Sequence of chain 1.B:
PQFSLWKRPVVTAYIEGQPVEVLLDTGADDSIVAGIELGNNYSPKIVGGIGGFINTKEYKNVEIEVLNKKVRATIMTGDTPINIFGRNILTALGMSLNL

The protein below binds the small molecule below.
Small molecule (SMILES): CC(C)CN(C[C@@H](O)[C@H](Cc1ccccc1)NC(=O)O[C@H]1CO[C@H]2OCC[C@H]21)S(=O)(=O)c1ccc2c(c1)OCO2

Sequence of chain 1.A:
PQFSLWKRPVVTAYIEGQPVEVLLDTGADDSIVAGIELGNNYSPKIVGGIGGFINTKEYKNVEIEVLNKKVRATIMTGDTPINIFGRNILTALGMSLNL

Binding-site contacts:
Ligand atom C36 contacts residue GLY49 of chain 1.B at 3.6 Å.
Ligand atom O26 contacts residue ASP29 of chain 1.B at 3.2 Å (salt-bridge).
Ligand atom C17 contacts residue ASP25 of chain 1.A at 3.3 Å.
Ligand atom C31 contacts residue GLY48 of chain 1.B at 3.2 Å.
Ligand atom O23 contacts residue ALA28 of chain 1.B at 3.7 Å.
Ligand atom O18 contacts residue ASP25 of chain 1.A at 2.6 Å (salt-bridge).
Ligand atom C27 contacts residue ASP29 of chain 1.B at 3.6 Å.
Ligand atom O39 contacts residue ASP30 of chain 1.A at 3.0 Å (salt-bridge).
Ligand atom C7 contacts residue ASP30 of chain 1.A at 3.5 Å.
Ligand atom N20 contacts residue GLY27 of chain 1.B at 3.2 Å (h-bond).
Ligand atom C27 contacts residue ASP30 of chain 1.B at 3.6 Å.
Ligand atom C33 contacts residue GLY27 of chain 1.B at 3.5 Å.
Ligand atom C14 contacts residue GLY27 of chain 1.A at 3.8 Å.
Ligand atom C32 contacts residue ASP25 of chain 1.A at 3.4 Å.
Ligand atom O10 contacts residue ILE84 of chain 1.A at 3.3 Å.
Ligand atom O10 contacts residue ILE50 of chain 1.B at 3.7 Å.
Ligand atom C4 contacts residue GLY48 of chain 1.A at 3.3 Å.
Ligand atom O28 contacts residue ASP29 of chain 1.B at 2.9 Å (salt-bridge).
Ligand atom O22 contacts residue ILE50 of chain 1.A at 3.7 Å.
Ligand atom C7 contacts residue ALA28 of chain 1.A at 3.3 Å (hydrophobic).
Ligand atom C34 contacts residue ILE82 of chain 1.A at 3.4 Å (hydrophobic).
Ligand atom O18 contacts residue ASP25 of chain 1.B at 2.8 Å (salt-bridge).
Ligand atom C12 contacts residue GLY27 of chain 1.A at 3.6 Å.
Ligand atom O18 contacts residue GLY27 of chain 1.B at 3.4 Å.
Ligand atom O9 contacts residue GLY49 of chain 1.A at 3.2 Å.
Ligand atom C40 contacts residue ASP30 of chain 1.A at 2.9 Å.
Ligand atom C17 contacts residue ASP25 of chain 1.B at 3.4 Å.
Ligand atom C16 contacts residue ASP25 of chain 1.A at 3.1 Å.
Ligand atom C29 contacts residue GLY27 of chain 1.B at 3.7 Å.
Ligand atom C36 contacts residue ILE50 of chain 1.B at 3.7 Å (hydrophobic).
Ligand atom O26 contacts residue ASP30 of chain 1.B at 3.2 Å (salt-bridge).
Ligand atom C35 contacts residue ILE82 of chain 1.A at 3.5 Å (hydrophobic).
Ligand atom C32 contacts residue GLY27 of chain 1.B at 3.6 Å.
Ligand atom C6 contacts residue ALA28 of chain 1.A at 3.5 Å (hydrophobic).
Ligand atom C36 contacts residue PRO81 of chain 1.A at 3.6 Å (hydrophobic).
Ligand atom C7 contacts residue ILE32 of chain 1.A at 3.6 Å (hydrophobic).
Ligand atom C33 contacts residue ILE82 of chain 1.A at 3.6 Å (hydrophobic).
Ligand atom O9 contacts residue ILE50 of chain 1.B at 3.3 Å.
Ligand atom C40 contacts residue ZN1 of chain 1.F at 3.8 Å.
Ligand atom C30 contacts residue GLY48 of chain 1.B at 3.0 Å.